The small molecule below binds the protein below.
Small molecule (SMILES): NC[C@H]1O[C@H](O[C@H]2[C@H](O)[C@@H](O[C@H]3O[C@H](CO)[C@@H](O)[C@H](N)[C@H]3O)[C@H](N)C[C@@H]2N)[C@H](O)[C@@H](O)[C@@H]1O

Sequence of chain 1.A:
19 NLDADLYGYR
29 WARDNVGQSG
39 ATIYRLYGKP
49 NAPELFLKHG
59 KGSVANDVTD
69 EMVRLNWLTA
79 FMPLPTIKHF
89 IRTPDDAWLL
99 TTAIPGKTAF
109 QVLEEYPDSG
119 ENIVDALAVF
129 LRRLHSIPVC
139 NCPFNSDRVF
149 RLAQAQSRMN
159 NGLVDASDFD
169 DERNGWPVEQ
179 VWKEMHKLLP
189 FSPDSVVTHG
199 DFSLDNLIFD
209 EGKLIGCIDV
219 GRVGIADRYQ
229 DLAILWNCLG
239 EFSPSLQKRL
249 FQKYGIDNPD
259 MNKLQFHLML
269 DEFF

Binding-site contacts:
Ligand atom N1 contacts residue PHE272 of chain 1.A at 2.9 Å (h-bond).
Ligand atom C9 contacts residue ASP166 of chain 1.A at 3.8 Å.
Ligand atom O11 contacts residue ASP168 of chain 1.A at 3.2 Å (salt-bridge).
Ligand atom N3 contacts residue ASP166 of chain 1.A at 2.8 Å (salt-bridge).
Ligand atom C3 contacts residue ASP199 of chain 1.A at 3.8 Å.
Ligand atom N2 contacts residue PHE272 of chain 1.A at 2.8 Å (h-bond).
Ligand atom C12 contacts residue GLU270 of chain 1.A at 3.6 Å.
Ligand atom C6 contacts residue SER37 of chain 1.A at 3.8 Å.
Ligand atom O10 contacts residue ASP166 of chain 1.A at 3.8 Å.
Ligand atom O11 contacts residue ASP166 of chain 1.A at 3.8 Å.
Ligand atom C6 contacts residue PHE272 of chain 1.A at 3.2 Å (hydrophobic).
Ligand atom C12 contacts residue ASP269 of chain 1.A at 3.7 Å.
Ligand atom O8 contacts residue PHE272 of chain 1.A at 3.6 Å.
Ligand atom N4 contacts residue ASP168 of chain 1.A at 3.5 Å (salt-bridge).
Ligand atom N2 contacts residue ASP269 of chain 1.A at 3.0 Å (salt-bridge).
Ligand atom C14 contacts residue ASP168 of chain 1.A at 3.6 Å.
Ligand atom C7 contacts residue ASP168 of chain 1.A at 3.8 Å.
Ligand atom C7 contacts residue GLU270 of chain 1.A at 3.6 Å.
Ligand atom C15 contacts residue ASN235 of chain 1.A at 3.4 Å.
Ligand atom O13 contacts residue PHE167 of chain 1.A at 3.5 Å (h-bond).
Ligand atom O8 contacts residue SER37 of chain 1.A at 3.5 Å (h-bond).
Ligand atom O13 contacts residue ASP168 of chain 1.A at 3.1 Å (salt-bridge).
Ligand atom N3 contacts residue GLU270 of chain 1.A at 2.5 Å (salt-bridge).
Ligand atom O14 contacts residue GLU239 of chain 1.A at 2.8 Å (salt-bridge).
Ligand atom N4 contacts residue ASN235 of chain 1.A at 3.8 Å.
Ligand atom C18 contacts residue GLU239 of chain 1.A at 3.0 Å.
Ligand atom O7 contacts residue ASP199 of chain 1.A at 2.8 Å (salt-bridge).
Ligand atom O14 contacts residue ASN235 of chain 1.A at 3.1 Å (h-bond).
Ligand atom C16 contacts residue GLU239 of chain 1.A at 3.4 Å.
Ligand atom O13 contacts residue ASP166 of chain 1.A at 3.7 Å.
Ligand atom C11 contacts residue ASP269 of chain 1.A at 3.5 Å.
Ligand atom C10 contacts residue ASP166 of chain 1.A at 3.6 Å.
Ligand atom C7 contacts residue ASP166 of chain 1.A at 3.6 Å.
Ligand atom N3 contacts residue ASP168 of chain 1.A at 3.1 Å (salt-bridge).
Ligand atom C8 contacts residue ASP166 of chain 1.A at 3.5 Å.
Ligand atom C15 contacts residue ASP168 of chain 1.A at 3.2 Å.
Ligand atom C17 contacts residue GLU239 of chain 1.A at 3.8 Å.
Ligand atom C16 contacts residue ASN235 of chain 1.A at 3.7 Å.
Ligand atom C13 contacts residue ASP166 of chain 1.A at 3.7 Å.
Ligand atom N3 contacts residue PHE167 of chain 1.A at 3.7 Å.